This small molecule binds to this protein.
Small molecule (SMILES): Cc1nnn(C)c1-c1cnc2c3ccc(C(C)(C)O)c(F)c3n([C@H](c3ncccc3F)C3CCOCC3)c2c1

Sequence of chain 1.A:
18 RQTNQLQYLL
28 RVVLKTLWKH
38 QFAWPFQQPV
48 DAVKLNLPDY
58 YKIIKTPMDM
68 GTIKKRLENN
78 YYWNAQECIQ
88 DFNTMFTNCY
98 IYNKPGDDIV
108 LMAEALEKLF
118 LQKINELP

Binding-site contacts:
Ligand atom C4 contacts residue LEU52 of chain 1.A at 3.6 Å (hydrophobic).
Ligand atom C20 contacts residue ILE106 of chain 1.A at 4.0 Å (hydrophobic).
Ligand atom C8 contacts residue TRP41 of chain 1.A at 3.6 Å (hydrophobic).
Ligand atom C21 contacts residue PRO42 of chain 1.A at 3.9 Å (hydrophobic).
Ligand atom N18 contacts residue CYS96 of chain 1.A at 3.8 Å.
Ligand atom C1 contacts residue TRP41 of chain 1.A at 3.8 Å (hydrophobic).
Ligand atom O22 contacts residue MET109 of chain 1.A at 3.9 Å.
Ligand atom C20 contacts residue PRO42 of chain 1.A at 3.9 Å (hydrophobic).
Ligand atom N17 contacts residue ASN100 of chain 1.A at 3.0 Å (h-bond).
Ligand atom C20 contacts residue VAL47 of chain 1.A at 4.0 Å (hydrophobic).
Ligand atom C9 contacts residue TRP41 of chain 1.A at 3.7 Å (hydrophobic).
Ligand atom F37 contacts residue LEU52 of chain 1.A at 4.0 Å.
Ligand atom C39 contacts residue ASN100 of chain 1.A at 3.8 Å.
Ligand atom C14 contacts residue ILE106 of chain 1.A at 3.6 Å (hydrophobic).
Ligand atom C16 contacts residue ILE106 of chain 1.A at 3.9 Å (hydrophobic).
Ligand atom C10 contacts residue LEU52 of chain 1.A at 3.9 Å (hydrophobic).
Ligand atom C11 contacts residue ILE106 of chain 1.A at 3.9 Å (hydrophobic).
Ligand atom C8 contacts residue LEU52 of chain 1.A at 4.0 Å (hydrophobic).
Ligand atom C9 contacts residue LEU52 of chain 1.A at 3.7 Å (hydrophobic).
Ligand atom C39 contacts residue LEU54 of chain 1.A at 3.8 Å (hydrophobic).
Ligand atom N19 contacts residue ILE106 of chain 1.A at 3.6 Å.
Ligand atom C38 contacts residue TRP41 of chain 1.A at 3.9 Å (hydrophobic).
Ligand atom C5 contacts residue LEU52 of chain 1.A at 3.5 Å (hydrophobic).
Ligand atom C2 contacts residue TRP41 of chain 1.A at 3.9 Å (hydrophobic).
Ligand atom C12 contacts residue PRO42 of chain 1.A at 3.4 Å (hydrophobic).
Ligand atom C10 contacts residue ILE106 of chain 1.A at 3.8 Å (hydrophobic).
Ligand atom C21 contacts residue TRP41 of chain 1.A at 4.0 Å (hydrophobic).
Ligand atom C5 contacts residue PRO42 of chain 1.A at 3.8 Å (hydrophobic).
Ligand atom C21 contacts residue MET109 of chain 1.A at 3.6 Å (hydrophobic).
Ligand atom C1 contacts residue LEU52 of chain 1.A at 3.8 Å (hydrophobic).
Ligand atom N18 contacts residue ASN100 of chain 1.A at 3.7 Å.
Ligand atom C2 contacts residue LEU52 of chain 1.A at 3.6 Å (hydrophobic).
Ligand atom N13 contacts residue PRO42 of chain 1.A at 3.3 Å (h-bond).
Ligand atom N13 contacts residue LEU52 of chain 1.A at 3.8 Å.
Ligand atom C26 contacts residue TRP41 of chain 1.A at 3.6 Å (hydrophobic).
Ligand atom C6 contacts residue TRP41 of chain 1.A at 3.7 Å (hydrophobic).
Ligand atom N19 contacts residue VAL47 of chain 1.A at 3.9 Å.
Ligand atom N18 contacts residue ILE106 of chain 1.A at 3.9 Å.
Ligand atom C20 contacts residue PHE43 of chain 1.A at 3.6 Å (hydrophobic).
Ligand atom C7 contacts residue TRP41 of chain 1.A at 3.5 Å (hydrophobic).